This small molecule binds to this protein.
Small molecule (SMILES): CCNC(=O)C1(c2ccc3nc(N)nc(C(=O)N4Cc5ccccc5C4)c3c2)CCC1

Sequence of chain 1.A:
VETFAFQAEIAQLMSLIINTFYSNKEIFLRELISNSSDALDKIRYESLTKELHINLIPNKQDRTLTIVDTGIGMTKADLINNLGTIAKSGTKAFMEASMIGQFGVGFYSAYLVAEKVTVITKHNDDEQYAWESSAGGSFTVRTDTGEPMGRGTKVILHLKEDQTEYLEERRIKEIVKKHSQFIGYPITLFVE

Binding-site contacts:
Ligand atom C31 contacts residue ASP95 of chain 1.A at 3.6 Å.
Ligand atom C9 contacts residue ALA48 of chain 1.A at 3.6 Å (hydrophobic).
Ligand atom O4 contacts residue ASN44 of chain 1.A at 3.5 Å (h-bond).
Ligand atom O25 contacts residue LYS51 of chain 1.A at 3.4 Å (salt-bridge).
Ligand atom C27 contacts residue ALA48 of chain 1.A at 3.7 Å (hydrophobic).
Ligand atom C18 contacts residue LEU100 of chain 1.A at 3.8 Å (hydrophobic).
Ligand atom C17 contacts residue LEU100 of chain 1.A at 3.7 Å (hydrophobic).
Ligand atom N10 contacts residue ALA48 of chain 1.A at 3.5 Å.
Ligand atom C15 contacts residue LEU100 of chain 1.A at 3.7 Å (hydrophobic).
Ligand atom C27 contacts residue ASP47 of chain 1.A at 3.5 Å.
Ligand atom C9 contacts residue MET91 of chain 1.A at 3.8 Å (hydrophobic).
Ligand atom C29 contacts residue ILE103 of chain 1.A at 3.8 Å (hydrophobic).
Ligand atom C12 contacts residue GLY90 of chain 1.A at 3.4 Å.
Ligand atom C21 contacts residue TRP155 of chain 1.A at 3.5 Å (hydrophobic).
Ligand atom C16 contacts residue MET91 of chain 1.A at 3.7 Å (hydrophobic).
Ligand atom N14 contacts residue ASP86 of chain 1.A at 2.8 Å (salt-bridge).
Ligand atom C12 contacts residue ILE89 of chain 1.A at 3.7 Å (hydrophobic).
Ligand atom C26 contacts residue LYS51 of chain 1.A at 3.7 Å.
Ligand atom C20 contacts residue TRP155 of chain 1.A at 3.8 Å (hydrophobic).
Ligand atom N8 contacts residue ASN44 of chain 1.A at 3.8 Å.
Ligand atom C22 contacts residue LEU100 of chain 1.A at 3.6 Å (hydrophobic).
Ligand atom C31 contacts residue LEU100 of chain 1.A at 3.7 Å (hydrophobic).
Ligand atom C20 contacts residue PHE131 of chain 1.A at 3.5 Å (hydrophobic).
Ligand atom C6 contacts residue ALA48 of chain 1.A at 3.8 Å (hydrophobic).
Ligand atom C18 contacts residue PHE131 of chain 1.A at 3.6 Å (hydrophobic).
Ligand atom C15 contacts residue PHE131 of chain 1.A at 3.7 Å (hydrophobic).
Ligand atom C9 contacts residue GLY90 of chain 1.A at 3.5 Å.
Ligand atom C19 contacts residue TYR132 of chain 1.A at 3.7 Å (hydrophobic).
Ligand atom C21 contacts residue LEU100 of chain 1.A at 3.7 Å (hydrophobic).
Ligand atom C12 contacts residue MET91 of chain 1.A at 3.7 Å (hydrophobic).
Ligand atom C19 contacts residue PHE131 of chain 1.A at 3.5 Å (hydrophobic).
Ligand atom N14 contacts residue THR177 of chain 1.A at 3.5 Å.
Ligand atom C2 contacts residue ASN44 of chain 1.A at 3.6 Å.
Ligand atom C9 contacts residue ILE89 of chain 1.A at 3.7 Å (hydrophobic).
Ligand atom C30 contacts residue ASP95 of chain 1.A at 3.4 Å.
Ligand atom C19 contacts residue LEU100 of chain 1.A at 3.8 Å (hydrophobic).
Ligand atom C20 contacts residue LEU100 of chain 1.A at 3.8 Å (hydrophobic).
Ligand atom C21 contacts residue PHE131 of chain 1.A at 3.7 Å (hydrophobic).
Ligand atom C27 contacts residue LYS51 of chain 1.A at 3.7 Å.
Ligand atom N10 contacts residue THR177 of chain 1.A at 3.5 Å (h-bond).